Binding-site contacts:
Ligand atom N2 contacts residue ASN287 of chain 1.C at 2.9 Å (h-bond).
Ligand atom C7 contacts residue ASN287 of chain 1.C at 3.5 Å.
Ligand atom C4 contacts residue ASN287 of chain 1.C at 4.2 Å.
Ligand atom O5 contacts residue ASN287 of chain 1.C at 2.4 Å (h-bond).
Ligand atom C5 contacts residue ASN287 of chain 1.C at 3.7 Å.
Ligand atom C2 contacts residue ASN287 of chain 1.C at 2.5 Å.
Ligand atom O7 contacts residue ASN287 of chain 1.C at 3.8 Å.
Ligand atom C3 contacts residue ASN287 of chain 1.C at 3.8 Å.
Ligand atom C1 contacts residue ASN287 of chain 1.C at 1.4 Å.
Ligand atom C8 contacts residue ASP276 of chain 1.C at 3.7 Å.

Sequence of chain 1.C:
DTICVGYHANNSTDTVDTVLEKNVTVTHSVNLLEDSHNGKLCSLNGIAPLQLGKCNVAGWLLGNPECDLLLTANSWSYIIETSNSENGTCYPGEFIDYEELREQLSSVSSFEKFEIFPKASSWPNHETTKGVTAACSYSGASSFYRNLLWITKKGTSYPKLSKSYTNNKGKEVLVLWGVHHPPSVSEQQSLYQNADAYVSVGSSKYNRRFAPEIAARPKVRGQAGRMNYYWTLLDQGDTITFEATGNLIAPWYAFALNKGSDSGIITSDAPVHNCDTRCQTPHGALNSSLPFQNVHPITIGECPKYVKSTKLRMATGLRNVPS

The small molecule below binds the protein below.
Small molecule (SMILES): CC(=O)N[C@H]1[C@H](O[C@H]2[C@H](O)[C@@H](NC(C)=O)CO[C@@H]2CO)O[C@H](CO)[C@@H](O)[C@@H]1O